Sequence of chain 1.E:
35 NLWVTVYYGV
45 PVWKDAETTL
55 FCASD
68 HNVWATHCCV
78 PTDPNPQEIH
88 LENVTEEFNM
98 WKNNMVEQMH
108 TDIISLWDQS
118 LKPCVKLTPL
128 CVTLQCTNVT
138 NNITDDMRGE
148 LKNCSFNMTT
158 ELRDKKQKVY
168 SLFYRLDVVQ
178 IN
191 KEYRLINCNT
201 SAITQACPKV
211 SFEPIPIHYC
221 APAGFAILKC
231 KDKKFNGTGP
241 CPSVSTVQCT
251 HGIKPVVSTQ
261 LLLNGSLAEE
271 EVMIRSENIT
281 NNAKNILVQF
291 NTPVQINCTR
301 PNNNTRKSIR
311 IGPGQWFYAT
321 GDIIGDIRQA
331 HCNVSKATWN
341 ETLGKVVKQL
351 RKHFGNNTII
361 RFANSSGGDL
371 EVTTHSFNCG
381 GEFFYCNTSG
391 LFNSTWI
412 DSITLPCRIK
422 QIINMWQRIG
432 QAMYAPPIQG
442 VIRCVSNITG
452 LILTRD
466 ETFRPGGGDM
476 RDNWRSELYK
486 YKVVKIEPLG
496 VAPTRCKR

Binding-site contacts:
Ligand atom O7 contacts residue ASN364 of chain 1.E at 3.7 Å.
Ligand atom C8 contacts residue SER366 of chain 1.E at 4.3 Å.
Ligand atom C5 contacts residue ASN364 of chain 1.E at 3.8 Å.
Ligand atom O3 contacts residue NAG1 of chain 1.T at 4.2 Å.
Ligand atom C1 contacts residue ASN364 of chain 1.E at 1.5 Å.
Ligand atom C8 contacts residue GLY367 of chain 1.E at 3.7 Å.
Ligand atom N2 contacts residue SER365 of chain 1.E at 3.8 Å.
Ligand atom C8 contacts residue THR373 of chain 1.E at 3.7 Å.
Ligand atom C7 contacts residue NAG1 of chain 1.T at 4.2 Å.
Ligand atom C8 contacts residue SER365 of chain 1.E at 3.6 Å.
Ligand atom C8 contacts residue NAG1 of chain 1.T at 4.4 Å.
Ligand atom C7 contacts residue ASN364 of chain 1.E at 3.5 Å.
Ligand atom N2 contacts residue ASN364 of chain 1.E at 2.9 Å (h-bond).
Ligand atom C6 contacts residue NAG2 of chain 1.T at 3.8 Å.
Ligand atom O4 contacts residue NAG2 of chain 1.T at 4.4 Å.
Ligand atom C2 contacts residue ASN364 of chain 1.E at 2.5 Å.
Ligand atom O6 contacts residue NAG2 of chain 1.T at 4.3 Å.
Ligand atom C4 contacts residue ASN364 of chain 1.E at 4.4 Å.
Ligand atom C7 contacts residue SER365 of chain 1.E at 4.0 Å.
Ligand atom O7 contacts residue ASN387 of chain 1.E at 4.1 Å.
Ligand atom O7 contacts residue NAG1 of chain 1.T at 3.0 Å (h-bond).
Ligand atom C3 contacts residue ASN364 of chain 1.E at 3.9 Å.
Ligand atom O5 contacts residue ASN364 of chain 1.E at 2.5 Å (h-bond).

This protein binds this small molecule.
Small molecule (SMILES): CC(=O)N[C@@H]1[C@@H](O)[C@H](O)[C@@H](CO)O[C@H]1O